The small molecule below binds the protein below.
Small molecule (SMILES): CC(=O)N[C@H]1[C@H]([C@H](O)[C@H](O)CO)O[C@@](O[C@H](CO)[C@@H](O)[C@@H]2O[C@@H](C(=O)O)C[C@H](O)[C@H]2NC(C)=O)(C(=O)O)C[C@@H]1O

Sequence of chain 2.E:
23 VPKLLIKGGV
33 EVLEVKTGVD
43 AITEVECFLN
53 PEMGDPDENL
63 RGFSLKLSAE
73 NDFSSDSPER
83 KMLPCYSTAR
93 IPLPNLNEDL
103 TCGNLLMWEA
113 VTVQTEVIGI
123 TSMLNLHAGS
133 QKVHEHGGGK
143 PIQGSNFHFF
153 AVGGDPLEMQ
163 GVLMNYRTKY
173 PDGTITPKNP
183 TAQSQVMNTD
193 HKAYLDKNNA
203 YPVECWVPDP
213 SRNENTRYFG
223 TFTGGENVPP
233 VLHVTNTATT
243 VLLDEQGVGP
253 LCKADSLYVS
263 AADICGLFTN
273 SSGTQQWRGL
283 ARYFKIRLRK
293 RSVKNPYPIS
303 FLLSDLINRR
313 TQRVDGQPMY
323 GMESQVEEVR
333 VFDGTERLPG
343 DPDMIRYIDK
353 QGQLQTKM

Sequence of chain 2.D:
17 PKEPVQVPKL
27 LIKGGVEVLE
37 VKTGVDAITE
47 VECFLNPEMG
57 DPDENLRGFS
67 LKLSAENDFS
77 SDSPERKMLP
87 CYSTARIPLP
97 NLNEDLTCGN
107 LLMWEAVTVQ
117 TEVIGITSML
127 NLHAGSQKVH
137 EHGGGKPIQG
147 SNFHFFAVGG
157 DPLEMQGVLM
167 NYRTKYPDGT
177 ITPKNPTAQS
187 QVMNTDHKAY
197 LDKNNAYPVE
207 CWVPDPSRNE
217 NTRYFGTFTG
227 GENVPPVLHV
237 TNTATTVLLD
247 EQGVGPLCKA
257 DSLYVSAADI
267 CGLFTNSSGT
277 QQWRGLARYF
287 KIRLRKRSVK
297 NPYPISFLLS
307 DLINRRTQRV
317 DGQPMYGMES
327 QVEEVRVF

Binding-site contacts:
Ligand atom C10 contacts residue PHE75 of chain 2.E at 2.7 Å (hydrophobic).
Ligand atom N5 contacts residue GLN278 of chain 2.D at 3.9 Å.
Ligand atom C1 contacts residue THR276 of chain 2.D at 3.4 Å.
Ligand atom C1 contacts residue SER274 of chain 2.D at 3.4 Å.
Ligand atom O8 contacts residue GLN278 of chain 2.D at 3.5 Å (h-bond).
Ligand atom O1B contacts residue SER274 of chain 2.D at 2.4 Å (h-bond).
Ligand atom C9 contacts residue GLN278 of chain 2.D at 3.2 Å.
Ligand atom C9 contacts residue LYS68 of chain 2.D at 3.8 Å.
Ligand atom N5 contacts residue PHE75 of chain 2.E at 3.8 Å.
Ligand atom C11 contacts residue LEU62 of chain 2.D at 3.9 Å (hydrophobic).
Ligand atom C11 contacts residue PHE65 of chain 2.D at 3.8 Å (hydrophobic).
Ligand atom C10 contacts residue LYS68 of chain 2.D at 3.8 Å.
Ligand atom C11 contacts residue GLN278 of chain 2.D at 3.5 Å.
Ligand atom C5 contacts residue LYS68 of chain 2.D at 3.7 Å.
Ligand atom C11 contacts residue PHE75 of chain 2.E at 1.8 Å (hydrophobic).
Ligand atom O9 contacts residue LYS68 of chain 2.D at 2.8 Å (salt-bridge).
Ligand atom O8 contacts residue ASN272 of chain 2.D at 3.4 Å (h-bond).
Ligand atom O10 contacts residue PHE75 of chain 2.E at 2.6 Å.
Ligand atom C11 contacts residue THR276 of chain 2.D at 3.4 Å.
Ligand atom O8 contacts residue THR276 of chain 2.D at 3.8 Å.
Ligand atom O8 contacts residue LYS68 of chain 2.D at 3.5 Å.
Ligand atom C11 contacts residue HIS138 of chain 2.C at 3.3 Å.
Ligand atom C10 contacts residue LEU62 of chain 2.D at 3.5 Å (hydrophobic).
Ligand atom N5 contacts residue LYS68 of chain 2.D at 2.9 Å (salt-bridge).
Ligand atom O1A contacts residue SER274 of chain 2.D at 3.8 Å.
Ligand atom C11 contacts residue LYS68 of chain 2.D at 3.8 Å.
Ligand atom C7 contacts residue GLN278 of chain 2.D at 3.8 Å.
Ligand atom C6 contacts residue ASN272 of chain 2.D at 3.7 Å.
Ligand atom C6 contacts residue LYS68 of chain 2.D at 3.8 Å.
Ligand atom O1B contacts residue THR276 of chain 2.D at 3.5 Å (h-bond).
Ligand atom O1B contacts residue LYS68 of chain 2.D at 3.6 Å.
Ligand atom O7 contacts residue LEU62 of chain 2.D at 3.5 Å.
Ligand atom O10 contacts residue LEU62 of chain 2.D at 3.1 Å.
Ligand atom C11 contacts residue ASN272 of chain 2.D at 3.6 Å.
Ligand atom N5 contacts residue ASN272 of chain 2.D at 3.3 Å (h-bond).
Ligand atom C8 contacts residue GLN278 of chain 2.D at 3.7 Å.
Ligand atom O9 contacts residue LEU67 of chain 2.D at 3.2 Å.
Ligand atom O1A contacts residue THR276 of chain 2.D at 2.6 Å (h-bond).
Ligand atom C11 contacts residue PHE270 of chain 2.D at 3.9 Å (hydrophobic).
Ligand atom O1A contacts residue ASN272 of chain 2.D at 3.6 Å (h-bond).

Sequence of chain 2.C:
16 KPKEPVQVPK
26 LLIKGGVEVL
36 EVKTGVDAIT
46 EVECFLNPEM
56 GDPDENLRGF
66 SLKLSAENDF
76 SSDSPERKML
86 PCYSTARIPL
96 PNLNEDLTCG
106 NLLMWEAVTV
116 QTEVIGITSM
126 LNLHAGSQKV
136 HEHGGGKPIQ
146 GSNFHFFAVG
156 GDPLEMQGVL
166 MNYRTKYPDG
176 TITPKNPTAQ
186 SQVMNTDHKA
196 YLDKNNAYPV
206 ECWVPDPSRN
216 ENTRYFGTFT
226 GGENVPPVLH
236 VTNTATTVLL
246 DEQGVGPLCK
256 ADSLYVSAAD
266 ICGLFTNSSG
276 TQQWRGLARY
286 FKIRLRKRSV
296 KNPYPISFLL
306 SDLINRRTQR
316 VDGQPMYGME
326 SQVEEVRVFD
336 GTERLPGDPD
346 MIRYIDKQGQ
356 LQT